Sequence of chain 1.A:
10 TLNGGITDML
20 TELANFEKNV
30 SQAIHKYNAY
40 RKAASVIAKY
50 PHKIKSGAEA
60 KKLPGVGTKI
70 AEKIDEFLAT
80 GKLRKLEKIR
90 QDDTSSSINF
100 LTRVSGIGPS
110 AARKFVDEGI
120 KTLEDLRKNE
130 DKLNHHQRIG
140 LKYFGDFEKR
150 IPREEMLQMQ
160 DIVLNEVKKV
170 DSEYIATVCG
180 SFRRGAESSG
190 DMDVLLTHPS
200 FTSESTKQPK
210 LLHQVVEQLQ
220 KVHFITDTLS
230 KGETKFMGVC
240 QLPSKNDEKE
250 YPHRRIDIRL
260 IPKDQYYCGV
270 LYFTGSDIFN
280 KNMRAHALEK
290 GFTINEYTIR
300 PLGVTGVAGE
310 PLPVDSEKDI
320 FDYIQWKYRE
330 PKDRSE

The protein below binds the small molecule below.
Small molecule (SMILES): Cc1cn([C@H]2C[C@H](O[P](=O)(O)OC[C@H]3O[C@@H](n4ccc(N)nc4=O)C[C@@H]3O[P](=O)(O)OC[C@H]3O[C@@H](n4cnc5c(=O)nc(N)[nH]c54)C[C@@H]3O[P](=O)(O)OC[C@H]3O[C@@H](n4cnc5c(=O)nc(N)[nH]c54)C[C@@H]3O)[C@@H](CO[P](=O)(O)O[C@H]3C[C@H](n4cnc5c(=O)nc(N)[nH]c54)O[C@@H]3COP(=O)(O)O)O2)c(=O)[nH]c1=O

Binding-site contacts:
Ligand atom OP2 contacts residue VAL65 of chain 1.A at 3.7 Å.
Ligand atom C4' contacts residue GLY64 of chain 1.A at 3.3 Å.
Ligand atom N3 contacts residue ALA38 of chain 1.A at 3.7 Å.
Ligand atom P contacts residue NA1 of chain 1.I at 3.7 Å.
Ligand atom P contacts residue LYS68 of chain 1.A at 3.5 Å.
Ligand atom OP1 contacts residue ILE69 of chain 1.A at 2.9 Å (h-bond).
Ligand atom OP1 contacts residue VAL65 of chain 1.A at 3.5 Å (h-bond).
Ligand atom OP3 contacts residue LYS35 of chain 1.A at 2.8 Å (salt-bridge).
Ligand atom C3' contacts residue LYS68 of chain 1.A at 3.8 Å.
Ligand atom OP1 contacts residue GLY64 of chain 1.A at 2.9 Å (h-bond).
Ligand atom O6 contacts residue HIS34 of chain 1.A at 4.0 Å.
Ligand atom OP1 contacts residue LEU62 of chain 1.A at 3.7 Å.
Ligand atom P contacts residue VAL65 of chain 1.A at 3.9 Å.
Ligand atom C5' contacts residue GLY66 of chain 1.A at 3.5 Å.
Ligand atom O3' contacts residue GLY64 of chain 1.A at 3.4 Å.
Ligand atom P contacts residue ILE69 of chain 1.A at 3.9 Å.
Ligand atom P contacts residue GLY64 of chain 1.A at 3.9 Å.
Ligand atom O3' contacts residue LYS68 of chain 1.A at 3.9 Å.
Ligand atom OP1 contacts residue NA1 of chain 1.I at 2.6 Å (h-bond).
Ligand atom O3' contacts residue VAL65 of chain 1.A at 3.8 Å.
Ligand atom O3' contacts residue ILE69 of chain 1.A at 3.5 Å.
Ligand atom OP1 contacts residue PRO63 of chain 1.A at 3.7 Å.
Ligand atom OP1 contacts residue LYS68 of chain 1.A at 3.6 Å (salt-bridge).
Ligand atom OP2 contacts residue NA1 of chain 1.I at 3.9 Å.
Ligand atom OP1 contacts residue THR67 of chain 1.A at 3.7 Å.
Ligand atom OP2 contacts residue GLY66 of chain 1.A at 3.7 Å.
Ligand atom OP2 contacts residue LYS68 of chain 1.A at 3.2 Å (salt-bridge).
Ligand atom O5' contacts residue GLY66 of chain 1.A at 3.5 Å.
Ligand atom P contacts residue LYS68 of chain 1.A at 3.8 Å.
Ligand atom OP2 contacts residue LYS68 of chain 1.A at 3.1 Å.
Ligand atom C5' contacts residue GLY64 of chain 1.A at 3.2 Å.
Ligand atom OP1 contacts residue LYS68 of chain 1.A at 2.7 Å (salt-bridge).
Ligand atom OP2 contacts residue THR67 of chain 1.A at 3.9 Å.
Ligand atom OP2 contacts residue LYS35 of chain 1.A at 3.9 Å.
Ligand atom OP1 contacts residue GLY66 of chain 1.A at 2.8 Å (h-bond).
Ligand atom O4' contacts residue ALA38 of chain 1.A at 3.6 Å.
Ligand atom C3' contacts residue GLY66 of chain 1.A at 3.8 Å.
Ligand atom P contacts residue GLY66 of chain 1.A at 3.7 Å.
Ligand atom P contacts residue LYS35 of chain 1.A at 3.8 Å.
Ligand atom C5' contacts residue TYR39 of chain 1.A at 3.2 Å (hydrophobic).